Sequence of chain 1.A:
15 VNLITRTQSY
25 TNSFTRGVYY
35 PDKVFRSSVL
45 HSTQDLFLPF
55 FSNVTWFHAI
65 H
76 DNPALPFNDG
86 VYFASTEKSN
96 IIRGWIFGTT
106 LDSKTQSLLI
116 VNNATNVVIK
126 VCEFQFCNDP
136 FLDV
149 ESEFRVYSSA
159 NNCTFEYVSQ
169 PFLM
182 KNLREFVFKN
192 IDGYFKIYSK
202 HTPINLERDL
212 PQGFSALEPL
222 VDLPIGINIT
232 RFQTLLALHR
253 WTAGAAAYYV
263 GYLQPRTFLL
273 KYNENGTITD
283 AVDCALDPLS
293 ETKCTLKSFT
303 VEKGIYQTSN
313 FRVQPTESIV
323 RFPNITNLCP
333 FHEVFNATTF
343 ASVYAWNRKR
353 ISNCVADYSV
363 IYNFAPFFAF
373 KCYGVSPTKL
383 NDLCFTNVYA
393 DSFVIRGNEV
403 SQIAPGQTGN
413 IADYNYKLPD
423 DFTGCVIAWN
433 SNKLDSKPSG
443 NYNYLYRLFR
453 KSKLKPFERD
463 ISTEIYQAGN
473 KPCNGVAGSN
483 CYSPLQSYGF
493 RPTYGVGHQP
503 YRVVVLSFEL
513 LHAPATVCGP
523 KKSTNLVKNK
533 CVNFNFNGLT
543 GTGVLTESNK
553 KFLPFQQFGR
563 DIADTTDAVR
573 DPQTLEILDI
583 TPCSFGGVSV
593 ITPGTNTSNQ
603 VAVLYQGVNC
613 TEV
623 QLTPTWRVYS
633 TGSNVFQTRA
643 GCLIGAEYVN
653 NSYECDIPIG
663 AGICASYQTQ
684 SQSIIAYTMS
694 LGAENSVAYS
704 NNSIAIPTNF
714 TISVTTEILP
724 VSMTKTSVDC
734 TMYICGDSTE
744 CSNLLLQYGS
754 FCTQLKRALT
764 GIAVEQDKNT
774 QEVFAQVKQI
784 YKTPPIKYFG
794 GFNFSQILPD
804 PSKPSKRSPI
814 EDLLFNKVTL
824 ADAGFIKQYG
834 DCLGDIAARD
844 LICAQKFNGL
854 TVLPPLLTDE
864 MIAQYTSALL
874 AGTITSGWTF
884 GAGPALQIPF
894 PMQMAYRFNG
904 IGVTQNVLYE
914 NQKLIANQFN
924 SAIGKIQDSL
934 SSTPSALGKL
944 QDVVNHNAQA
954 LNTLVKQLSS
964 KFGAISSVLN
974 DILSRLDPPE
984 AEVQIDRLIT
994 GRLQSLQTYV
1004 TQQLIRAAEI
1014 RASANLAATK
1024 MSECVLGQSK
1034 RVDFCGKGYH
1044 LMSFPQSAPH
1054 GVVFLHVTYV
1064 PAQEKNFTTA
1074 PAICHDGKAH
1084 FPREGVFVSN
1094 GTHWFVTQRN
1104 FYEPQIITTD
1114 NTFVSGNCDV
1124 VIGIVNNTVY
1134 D

This small molecule binds to this protein.
Small molecule (SMILES): CC(=O)N[C@@H]1[C@@H](O)[C@H](O)[C@@H](CO)O[C@H]1O

Binding-site contacts:
Ligand atom C8 contacts residue GLU460 of chain 1.C at 4.1 Å.
Ligand atom N2 contacts residue SER454 of chain 1.C at 3.7 Å.
Ligand atom C8 contacts residue SER454 of chain 1.C at 4.5 Å.
Ligand atom N2 contacts residue GLU460 of chain 1.C at 4.4 Å.
Ligand atom O7 contacts residue LYS457 of chain 1.C at 4.5 Å.
Ligand atom O7 contacts residue ASN229 of chain 1.A at 3.8 Å.
Ligand atom O5 contacts residue THR231 of chain 1.A at 3.6 Å.
Ligand atom O3 contacts residue SER454 of chain 1.C at 2.6 Å (h-bond).
Ligand atom C1 contacts residue ASN229 of chain 1.A at 1.4 Å.
Ligand atom O5 contacts residue ASN229 of chain 1.A at 2.4 Å (h-bond).
Ligand atom C7 contacts residue SER454 of chain 1.C at 4.2 Å.
Ligand atom C1 contacts residue THR231 of chain 1.A at 4.3 Å.
Ligand atom C3 contacts residue SER454 of chain 1.C at 3.9 Å.
Ligand atom C5 contacts residue THR104 of chain 1.A at 4.3 Å.
Ligand atom O6 contacts residue THR104 of chain 1.A at 4.3 Å.
Ligand atom N2 contacts residue ASN229 of chain 1.A at 2.9 Å (h-bond).
Ligand atom C6 contacts residue THR104 of chain 1.A at 3.7 Å.
Ligand atom C7 contacts residue ASN229 of chain 1.A at 3.6 Å.
Ligand atom C5 contacts residue ASN229 of chain 1.A at 3.7 Å.
Ligand atom C4 contacts residue ASN229 of chain 1.A at 4.2 Å.
Ligand atom N2 contacts residue ARG452 of chain 1.C at 4.0 Å.
Ligand atom C8 contacts residue LYS457 of chain 1.C at 3.7 Å.
Ligand atom C5 contacts residue THR231 of chain 1.A at 3.8 Å.
Ligand atom O5 contacts residue THR104 of chain 1.A at 3.5 Å (h-bond).
Ligand atom C2 contacts residue SER454 of chain 1.C at 4.2 Å.
Ligand atom C3 contacts residue ASN229 of chain 1.A at 3.8 Å.
Ligand atom C8 contacts residue LYS455 of chain 1.C at 3.7 Å.
Ligand atom C2 contacts residue ASN229 of chain 1.A at 2.5 Å.
Ligand atom C6 contacts residue THR231 of chain 1.A at 3.6 Å.

Sequence of chain 1.C:
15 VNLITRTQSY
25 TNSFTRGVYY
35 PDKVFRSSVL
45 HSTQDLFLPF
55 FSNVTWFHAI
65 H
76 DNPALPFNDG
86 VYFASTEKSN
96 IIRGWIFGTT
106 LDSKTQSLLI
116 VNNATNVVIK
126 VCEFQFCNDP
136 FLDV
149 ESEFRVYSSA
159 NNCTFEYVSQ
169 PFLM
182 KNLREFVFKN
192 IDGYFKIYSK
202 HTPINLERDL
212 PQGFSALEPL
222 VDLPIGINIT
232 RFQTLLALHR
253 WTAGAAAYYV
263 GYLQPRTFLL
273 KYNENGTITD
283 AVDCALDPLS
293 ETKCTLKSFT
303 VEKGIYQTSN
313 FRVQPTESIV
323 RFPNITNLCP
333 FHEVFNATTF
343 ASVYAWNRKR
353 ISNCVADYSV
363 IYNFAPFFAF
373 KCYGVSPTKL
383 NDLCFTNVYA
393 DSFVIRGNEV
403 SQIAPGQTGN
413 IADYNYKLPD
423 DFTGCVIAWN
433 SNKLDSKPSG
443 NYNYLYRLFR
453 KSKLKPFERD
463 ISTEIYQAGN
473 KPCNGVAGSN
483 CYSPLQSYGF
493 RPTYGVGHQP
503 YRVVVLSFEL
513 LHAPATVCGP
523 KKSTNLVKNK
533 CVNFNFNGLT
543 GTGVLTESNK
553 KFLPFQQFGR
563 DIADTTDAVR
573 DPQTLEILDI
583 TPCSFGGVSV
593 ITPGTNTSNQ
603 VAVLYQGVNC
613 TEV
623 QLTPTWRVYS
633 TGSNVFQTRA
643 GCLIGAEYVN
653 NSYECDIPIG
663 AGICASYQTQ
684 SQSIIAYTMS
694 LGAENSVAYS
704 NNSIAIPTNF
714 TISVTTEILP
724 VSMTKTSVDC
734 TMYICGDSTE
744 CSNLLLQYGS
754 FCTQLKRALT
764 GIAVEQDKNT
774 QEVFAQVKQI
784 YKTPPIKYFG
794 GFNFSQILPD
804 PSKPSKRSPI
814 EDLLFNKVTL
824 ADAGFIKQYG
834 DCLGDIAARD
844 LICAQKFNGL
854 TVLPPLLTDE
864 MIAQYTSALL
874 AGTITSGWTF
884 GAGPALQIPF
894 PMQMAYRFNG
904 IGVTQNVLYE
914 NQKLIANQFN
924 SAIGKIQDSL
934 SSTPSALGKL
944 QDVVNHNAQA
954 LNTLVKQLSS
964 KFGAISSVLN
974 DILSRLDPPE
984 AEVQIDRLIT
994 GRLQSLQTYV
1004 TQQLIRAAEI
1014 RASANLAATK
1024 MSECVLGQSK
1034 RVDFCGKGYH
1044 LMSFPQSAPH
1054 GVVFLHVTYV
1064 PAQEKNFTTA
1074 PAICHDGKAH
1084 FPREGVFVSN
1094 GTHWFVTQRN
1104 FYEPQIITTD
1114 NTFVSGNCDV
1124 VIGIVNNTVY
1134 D